Sequence of chain 8.A:
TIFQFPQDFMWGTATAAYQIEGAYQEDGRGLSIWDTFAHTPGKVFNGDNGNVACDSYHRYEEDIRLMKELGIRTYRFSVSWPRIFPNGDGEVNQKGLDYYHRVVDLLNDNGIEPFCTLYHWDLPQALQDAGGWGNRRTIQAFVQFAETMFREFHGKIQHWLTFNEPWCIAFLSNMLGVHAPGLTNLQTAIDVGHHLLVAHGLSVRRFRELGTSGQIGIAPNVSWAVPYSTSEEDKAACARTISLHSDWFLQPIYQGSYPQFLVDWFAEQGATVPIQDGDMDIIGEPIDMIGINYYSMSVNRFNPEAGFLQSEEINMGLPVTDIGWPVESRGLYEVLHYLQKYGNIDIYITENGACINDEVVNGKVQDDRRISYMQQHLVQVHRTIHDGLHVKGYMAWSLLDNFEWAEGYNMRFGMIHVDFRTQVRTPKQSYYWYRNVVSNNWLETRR

A protein and the small-molecule ligand that binds it are described below.
Small molecule (SMILES): OC[C@H]1O[C@H](O)[C@H](F)[C@@H](O)[C@@H]1O

Binding-site contacts:
Ligand atom C3 contacts residue TRP405 of chain 8.A at 3.8 Å (hydrophobic).
Ligand atom F2 contacts residue GLU351 of chain 8.A at 2.5 Å.
Ligand atom C5 contacts residue TRP397 of chain 8.A at 3.6 Å (hydrophobic).
Ligand atom C1 contacts residue GLU351 of chain 8.A at 1.4 Å.
Ligand atom O3 contacts residue GLN19 of chain 8.A at 2.6 Å (h-bond).
Ligand atom O3 contacts residue GLU351 of chain 8.A at 3.9 Å.
Ligand atom F2 contacts residue ASN164 of chain 8.A at 2.8 Å.
Ligand atom C3 contacts residue HIS120 of chain 8.A at 4.0 Å.
Ligand atom O4 contacts residue TRP397 of chain 8.A at 3.3 Å.
Ligand atom C5 contacts residue TYR295 of chain 8.A at 2.9 Å (hydrophobic).
Ligand atom O3 contacts residue TRP405 of chain 8.A at 2.9 Å (h-bond).
Ligand atom C2 contacts residue HIS120 of chain 8.A at 4.0 Å.
Ligand atom C6 contacts residue GLU404 of chain 8.A at 3.5 Å.
Ligand atom C3 contacts residue GLN19 of chain 8.A at 3.7 Å.
Ligand atom F2 contacts residue GLU165 of chain 8.A at 3.4 Å.
Ligand atom O4 contacts residue GLU404 of chain 8.A at 2.7 Å (salt-bridge).
Ligand atom O3 contacts residue TRP397 of chain 8.A at 3.8 Å.
Ligand atom F2 contacts residue HIS120 of chain 8.A at 3.0 Å.
Ligand atom C6 contacts residue TRP397 of chain 8.A at 4.0 Å (hydrophobic).
Ligand atom C1 contacts residue TYR295 of chain 8.A at 3.5 Å (hydrophobic).
Ligand atom C3 contacts residue GLU351 of chain 8.A at 2.6 Å.
Ligand atom C4 contacts residue TRP397 of chain 8.A at 3.9 Å (hydrophobic).
Ligand atom O6 contacts residue TRP325 of chain 8.A at 3.5 Å.
Ligand atom O5 contacts residue GLU351 of chain 8.A at 2.4 Å (salt-bridge).
Ligand atom O4 contacts residue GLN19 of chain 8.A at 3.0 Å (h-bond).
Ligand atom O5 contacts residue TYR295 of chain 8.A at 2.8 Å (h-bond).
Ligand atom C5 contacts residue GLU351 of chain 8.A at 2.9 Å.
Ligand atom C2 contacts residue GLU165 of chain 8.A at 3.5 Å.
Ligand atom C6 contacts residue PHE413 of chain 8.A at 3.7 Å (hydrophobic).
Ligand atom O4 contacts residue TRP405 of chain 8.A at 3.6 Å.
Ligand atom O6 contacts residue GLU404 of chain 8.A at 2.7 Å (salt-bridge).
Ligand atom C4 contacts residue TRP405 of chain 8.A at 3.7 Å (hydrophobic).
Ligand atom C4 contacts residue GLU351 of chain 8.A at 3.4 Å.
Ligand atom C1 contacts residue GLU165 of chain 8.A at 3.4 Å.
Ligand atom C4 contacts residue GLU404 of chain 8.A at 3.7 Å.
Ligand atom C2 contacts residue GLU351 of chain 8.A at 2.1 Å.
Ligand atom C3 contacts residue TRP397 of chain 8.A at 3.6 Å (hydrophobic).
Ligand atom F2 contacts residue ASN293 of chain 8.A at 4.0 Å.
Ligand atom O3 contacts residue HIS120 of chain 8.A at 3.0 Å.
Ligand atom C6 contacts residue TYR295 of chain 8.A at 3.1 Å (hydrophobic).